Sequence of chain 1.A:
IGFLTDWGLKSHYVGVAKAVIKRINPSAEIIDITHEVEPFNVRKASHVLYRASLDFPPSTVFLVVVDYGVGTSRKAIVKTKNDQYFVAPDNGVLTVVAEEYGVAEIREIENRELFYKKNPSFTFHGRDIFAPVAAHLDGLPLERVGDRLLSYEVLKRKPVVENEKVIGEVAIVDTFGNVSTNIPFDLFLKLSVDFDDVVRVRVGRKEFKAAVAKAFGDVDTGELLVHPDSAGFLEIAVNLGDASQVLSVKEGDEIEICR

Sequence of chain 1.C:
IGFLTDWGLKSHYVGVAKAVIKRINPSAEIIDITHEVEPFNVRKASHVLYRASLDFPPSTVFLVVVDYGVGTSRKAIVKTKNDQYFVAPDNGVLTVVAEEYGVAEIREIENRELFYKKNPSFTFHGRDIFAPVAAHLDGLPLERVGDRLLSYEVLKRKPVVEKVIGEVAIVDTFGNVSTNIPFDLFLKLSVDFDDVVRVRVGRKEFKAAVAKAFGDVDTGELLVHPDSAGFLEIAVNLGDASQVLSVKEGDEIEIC

The protein below binds the small molecule below.
Small molecule (SMILES): Nc1ncnc2c1ncn2[C@@H]1O[C@H](CO)[C@@H](O)[C@H]1O

Binding-site contacts:
Ligand atom N6 contacts residue PHE220 of chain 1.A at 3.7 Å.
Ligand atom C4' contacts residue ASP68 of chain 1.C at 3.6 Å.
Ligand atom C3' contacts residue ASP7 of chain 1.C at 3.3 Å.
Ligand atom O2' contacts residue ASP68 of chain 1.C at 3.5 Å (salt-bridge).
Ligand atom C2' contacts residue ASP7 of chain 1.C at 3.6 Å.
Ligand atom C4 contacts residue PHE220 of chain 1.A at 3.5 Å (hydrophobic).
Ligand atom C2' contacts residue PHE180 of chain 1.A at 3.6 Å (hydrophobic).
Ligand atom C1' contacts residue ASP68 of chain 1.C at 3.4 Å.
Ligand atom O5' contacts residue PHE126 of chain 1.C at 3.6 Å.
Ligand atom O2' contacts residue ASP7 of chain 1.C at 2.7 Å (salt-bridge).
Ligand atom N6 contacts residue ASN182 of chain 1.A at 3.2 Å (h-bond).
Ligand atom N1 contacts residue LEU244 of chain 1.A at 2.9 Å (h-bond).
Ligand atom C3' contacts residue TRP8 of chain 1.C at 3.6 Å (hydrophobic).
Ligand atom N3 contacts residue TYR69 of chain 1.C at 3.3 Å.
Ligand atom C8 contacts residue PHE220 of chain 1.A at 3.7 Å (hydrophobic).
Ligand atom O3' contacts residue TRP8 of chain 1.C at 3.3 Å (h-bond).
Ligand atom O3' contacts residue ASP68 of chain 1.C at 2.9 Å (salt-bridge).
Ligand atom C6 contacts residue PHE220 of chain 1.A at 3.6 Å (hydrophobic).
Ligand atom N7 contacts residue PHE220 of chain 1.A at 3.5 Å.
Ligand atom C5 contacts residue PHE41 of chain 1.C at 3.6 Å (hydrophobic).
Ligand atom C4 contacts residue PHE41 of chain 1.C at 3.4 Å (hydrophobic).
Ligand atom N9 contacts residue PHE220 of chain 1.A at 3.6 Å.
Ligand atom C2 contacts residue PHE220 of chain 1.A at 3.6 Å (hydrophobic).
Ligand atom O2' contacts residue TYR69 of chain 1.C at 3.6 Å (h-bond).
Ligand atom N6 contacts residue VAL242 of chain 1.A at 3.0 Å (h-bond).
Ligand atom C5' contacts residue TRP8 of chain 1.C at 3.7 Å (hydrophobic).
Ligand atom N1 contacts residue PHE220 of chain 1.A at 3.6 Å.
Ligand atom N3 contacts residue PHE220 of chain 1.A at 3.6 Å.
Ligand atom O5' contacts residue THR125 of chain 1.C at 2.6 Å (h-bond).
Ligand atom C2 contacts residue LEU244 of chain 1.A at 3.5 Å (hydrophobic).
Ligand atom N7 contacts residue PHE180 of chain 1.A at 3.6 Å.
Ligand atom O3' contacts residue VAL67 of chain 1.C at 3.6 Å.
Ligand atom N7 contacts residue ASN182 of chain 1.A at 3.1 Å (h-bond).
Ligand atom O3' contacts residue VAL66 of chain 1.C at 3.4 Å (h-bond).
Ligand atom O4' contacts residue ASP68 of chain 1.C at 3.6 Å (salt-bridge).
Ligand atom O3' contacts residue ASP7 of chain 1.C at 2.8 Å (salt-bridge).
Ligand atom N3 contacts residue PHE41 of chain 1.C at 3.5 Å.
Ligand atom C8 contacts residue PHE180 of chain 1.A at 3.7 Å (hydrophobic).
Ligand atom C5 contacts residue PHE220 of chain 1.A at 3.7 Å (hydrophobic).
Ligand atom O2' contacts residue PHE41 of chain 1.C at 3.6 Å.